Binding-site contacts:
Ligand atom C3 contacts residue TYR169 of chain 1.K at 3.1 Å (hydrophobic).
Ligand atom N4 contacts residue ASN57 of chain 1.J at 2.6 Å (h-bond).
Ligand atom S2 contacts residue ASN74 of chain 1.J at 3.4 Å (h-bond).
Ligand atom O5 contacts residue THR107 of chain 1.J at 2.9 Å (h-bond).
Ligand atom C10 contacts residue GLN179 of chain 1.K at 3.2 Å.
Ligand atom C6 contacts residue LYS182 of chain 1.K at 3.5 Å.
Ligand atom F2 contacts residue ILE73 of chain 1.J at 3.4 Å.
Ligand atom C1 contacts residue ASN183 of chain 1.K at 3.4 Å.
Ligand atom C3 contacts residue GLN67 of chain 1.J at 3.4 Å.
Ligand atom O2 contacts residue LYS182 of chain 1.K at 3.2 Å.
Ligand atom F1 contacts residue MET66 of chain 1.J at 3.3 Å.
Ligand atom C11 contacts residue ASN57 of chain 1.J at 3.5 Å.
Ligand atom C22 contacts residue ASN53 of chain 1.J at 3.3 Å.
Ligand atom O6 contacts residue LYS70 of chain 1.J at 3.3 Å (salt-bridge).
Ligand atom C12 contacts residue ASN57 of chain 1.J at 3.5 Å.
Ligand atom O2 contacts residue ARG173 of chain 1.K at 3.4 Å.
Ligand atom O6 contacts residue ILE73 of chain 1.J at 3.1 Å.
Ligand atom C34 contacts residue TYR130 of chain 1.J at 3.5 Å (hydrophobic).
Ligand atom C6 contacts residue GLN179 of chain 1.K at 3.4 Å.
Ligand atom F2 contacts residue LEU69 of chain 1.J at 3.5 Å.
Ligand atom O7 contacts residue SER102 of chain 1.J at 3.3 Å.
Ligand atom N6 contacts residue ASN57 of chain 1.J at 3.0 Å (h-bond).
Ligand atom F2 contacts residue LYS70 of chain 1.J at 3.3 Å.
Ligand atom C34 contacts residue ASN53 of chain 1.J at 3.5 Å.
Ligand atom O1 contacts residue ARG173 of chain 1.K at 3.5 Å (salt-bridge).
Ligand atom O4 contacts residue LYS70 of chain 1.J at 3.0 Å.
Ligand atom C4 contacts residue TYR169 of chain 1.K at 3.3 Å (hydrophobic).
Ligand atom O3 contacts residue GLN67 of chain 1.J at 3.2 Å (h-bond).
Ligand atom N1 contacts residue ASN183 of chain 1.K at 3.2 Å (h-bond).
Ligand atom C1 contacts residue GLN179 of chain 1.K at 3.2 Å.
Ligand atom O6 contacts residue ASN74 of chain 1.J at 3.3 Å (h-bond).
Ligand atom N1 contacts residue THR186 of chain 1.K at 3.3 Å (h-bond).
Ligand atom C7 contacts residue GLN67 of chain 1.J at 3.5 Å.
Ligand atom C19 contacts residue MET66 of chain 1.J at 3.2 Å (hydrophobic).
Ligand atom C15 contacts residue ASN53 of chain 1.J at 3.5 Å.
Ligand atom C28 contacts residue ASN57 of chain 1.J at 3.5 Å.
Ligand atom C25 contacts residue GLY106 of chain 1.J at 3.4 Å.
Ligand atom O5 contacts residue GLY106 of chain 1.J at 3.4 Å (h-bond).
Ligand atom C17 contacts residue ASN57 of chain 1.J at 3.3 Å.
Ligand atom O8 contacts residue ASN74 of chain 1.J at 3.0 Å (h-bond).

Sequence of chain 1.J:
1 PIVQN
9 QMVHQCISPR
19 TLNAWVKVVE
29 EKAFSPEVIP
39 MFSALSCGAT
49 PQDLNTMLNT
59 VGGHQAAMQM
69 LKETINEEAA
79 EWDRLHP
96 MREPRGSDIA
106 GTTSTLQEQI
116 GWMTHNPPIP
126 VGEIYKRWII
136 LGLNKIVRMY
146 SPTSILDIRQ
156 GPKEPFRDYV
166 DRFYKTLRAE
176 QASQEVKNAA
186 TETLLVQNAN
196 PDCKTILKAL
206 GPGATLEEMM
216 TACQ

Sequence of chain 1.K:
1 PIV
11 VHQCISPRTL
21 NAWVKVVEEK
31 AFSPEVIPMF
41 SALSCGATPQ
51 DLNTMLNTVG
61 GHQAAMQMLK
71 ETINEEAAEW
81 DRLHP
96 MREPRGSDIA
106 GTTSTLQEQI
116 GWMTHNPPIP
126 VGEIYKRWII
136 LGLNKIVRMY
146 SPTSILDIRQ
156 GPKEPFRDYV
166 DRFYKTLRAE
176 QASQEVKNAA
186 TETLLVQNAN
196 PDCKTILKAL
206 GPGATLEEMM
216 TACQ

This protein binds this small molecule.
Small molecule (SMILES): Nc1ccc(S(=O)(=O)N2CCN(CC(=O)N[C@@H](Cc3cc(F)cc(F)c3)c3nc4ccccc4c(=O)n3-c3ccc(S(=O)(=O)N4CCOCC4)cc3)C(=O)C2)cc1